Sequence of chain 51.D:
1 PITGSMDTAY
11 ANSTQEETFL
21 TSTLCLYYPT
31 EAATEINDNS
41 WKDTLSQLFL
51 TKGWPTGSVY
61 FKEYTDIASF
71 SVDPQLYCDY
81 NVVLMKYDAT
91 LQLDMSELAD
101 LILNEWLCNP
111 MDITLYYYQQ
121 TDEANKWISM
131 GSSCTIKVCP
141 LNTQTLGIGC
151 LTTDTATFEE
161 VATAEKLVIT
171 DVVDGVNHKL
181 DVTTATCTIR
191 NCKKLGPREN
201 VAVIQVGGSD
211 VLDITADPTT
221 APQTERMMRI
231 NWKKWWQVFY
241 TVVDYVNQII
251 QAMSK

A small-molecule ligand and the protein it binds are described below.
Small molecule (SMILES): CC(=O)N[C@H]1[C@H](O[C@H]2[C@H](O)[C@@H](NC(C)=O)CO[C@@H]2CO)O[C@H](CO)[C@@H](O)[C@@H]1O

Binding-site contacts:
Ligand atom C2 contacts residue ASN12 of chain 51.D at 3.3 Å.
Ligand atom N2 contacts residue ASN12 of chain 51.D at 3.8 Å.
Ligand atom C7 contacts residue ASN12 of chain 51.D at 3.9 Å.
Ligand atom O7 contacts residue ASN12 of chain 51.D at 3.6 Å.
Ligand atom C1 contacts residue ASN12 of chain 51.D at 2.2 Å.
Ligand atom O5 contacts residue ASN12 of chain 51.D at 2.7 Å (h-bond).
Ligand atom C5 contacts residue ASN12 of chain 51.D at 4.1 Å.